Binding-site contacts:
Ligand atom O3G contacts residue ALA233 of chain 1.DA at 2.6 Å (h-bond).
Ligand atom C6 contacts residue LYS321 of chain 1.DA at 3.5 Å.
Ligand atom O1B contacts residue GLY205 of chain 1.DA at 2.6 Å (h-bond).
Ligand atom PA contacts residue THR208 of chain 1.DA at 3.4 Å.
Ligand atom O2A contacts residue LYS228 of chain 1.DA at 3.3 Å (salt-bridge).
Ligand atom N1 contacts residue ASP323 of chain 1.DA at 3.3 Å (salt-bridge).
Ligand atom O2B contacts residue SER207 of chain 1.DA at 2.7 Å (h-bond).
Ligand atom O1A contacts residue GLY205 of chain 1.DA at 3.0 Å.
Ligand atom N3B contacts residue LYS206 of chain 1.DA at 3.1 Å (salt-bridge).
Ligand atom O2' contacts residue ARG343 of chain 1.DA at 2.8 Å (salt-bridge).
Ligand atom C5' contacts residue LYS228 of chain 1.DA at 3.5 Å.
Ligand atom O2G contacts residue THR202 of chain 1.DA at 3.4 Å.
Ligand atom O6 contacts residue ASN320 of chain 1.DA at 3.2 Å (h-bond).
Ligand atom O5' contacts residue ASN203 of chain 1.DA at 3.5 Å (h-bond).
Ligand atom O1B contacts residue ALA204 of chain 1.DA at 3.4 Å (h-bond).
Ligand atom O6 contacts residue ALA342 of chain 1.DA at 2.9 Å (h-bond).
Ligand atom O2G contacts residue GLY257 of chain 1.DA at 3.4 Å.
Ligand atom O3' contacts residue LYS228 of chain 1.DA at 2.9 Å (salt-bridge).
Ligand atom N2 contacts residue ASP323 of chain 1.DA at 3.1 Å (salt-bridge).
Ligand atom C4 contacts residue ARG343 of chain 1.DA at 3.5 Å.
Ligand atom O2B contacts residue MG1 of chain 1.PG at 2.0 Å.
Ligand atom O4' contacts residue LYS321 of chain 1.DA at 3.0 Å (salt-bridge).
Ligand atom N7 contacts residue ASN320 of chain 1.DA at 3.2 Å (h-bond).
Ligand atom O2A contacts residue GLU227 of chain 1.DA at 3.5 Å.
Ligand atom O1A contacts residue LYS206 of chain 1.DA at 3.3 Å (salt-bridge).
Ligand atom O1A contacts residue THR208 of chain 1.DA at 2.6 Å (h-bond).
Ligand atom O3' contacts residue GLU227 of chain 1.DA at 3.5 Å.
Ligand atom O2G contacts residue LYS206 of chain 1.DA at 3.3 Å (salt-bridge).
Ligand atom PB contacts residue MG1 of chain 1.PG at 3.3 Å.
Ligand atom N3B contacts residue ASN203 of chain 1.DA at 3.1 Å (h-bond).
Ligand atom O1B contacts residue LYS206 of chain 1.DA at 2.7 Å (salt-bridge).
Ligand atom O6 contacts residue LYS321 of chain 1.DA at 3.3 Å.
Ligand atom C2 contacts residue ARG343 of chain 1.DA at 3.4 Å.
Ligand atom O1G contacts residue THR234 of chain 1.DA at 2.8 Å (h-bond).
Ligand atom N3 contacts residue ARG343 of chain 1.DA at 3.1 Å (salt-bridge).
Ligand atom C2' contacts residue ARG343 of chain 1.DA at 3.4 Å.
Ligand atom O5' contacts residue GLY205 of chain 1.DA at 3.4 Å.
Ligand atom PG contacts residue MG1 of chain 1.PG at 3.3 Å.
Ligand atom O1G contacts residue MG1 of chain 1.PG at 2.0 Å.
Ligand atom O1A contacts residue SER207 of chain 1.DA at 3.3 Å (h-bond).

A protein and the small-molecule ligand that binds it are described below.
Small molecule (SMILES): Nc1nc2c(ncn2[C@@H]2O[C@H](CO[P](=O)(O)O[P](=O)(O)NP(=O)(O)O)[C@@H](O)[C@H]2O)c(=O)[nH]1

Sequence of chain 1.DA:
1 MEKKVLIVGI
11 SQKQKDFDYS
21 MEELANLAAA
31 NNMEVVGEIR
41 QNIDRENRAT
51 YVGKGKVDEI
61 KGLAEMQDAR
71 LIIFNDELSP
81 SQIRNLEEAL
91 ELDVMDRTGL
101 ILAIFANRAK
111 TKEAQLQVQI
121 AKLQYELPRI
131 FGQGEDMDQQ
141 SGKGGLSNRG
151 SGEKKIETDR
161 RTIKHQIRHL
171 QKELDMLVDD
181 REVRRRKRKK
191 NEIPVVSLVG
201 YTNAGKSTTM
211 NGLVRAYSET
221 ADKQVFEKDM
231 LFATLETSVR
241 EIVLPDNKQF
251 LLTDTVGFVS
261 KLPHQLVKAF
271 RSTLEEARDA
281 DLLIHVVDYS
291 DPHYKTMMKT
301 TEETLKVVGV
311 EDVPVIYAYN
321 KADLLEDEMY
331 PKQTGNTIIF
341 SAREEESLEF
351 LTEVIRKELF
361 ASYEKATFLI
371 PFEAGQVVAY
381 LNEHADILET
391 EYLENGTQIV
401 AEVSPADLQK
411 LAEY